Binding-site contacts:
Ligand atom OAF contacts residue ASN87 of chain 1.A at 2.5 Å (h-bond).
Ligand atom OAD contacts residue ASN188 of chain 1.A at 2.9 Å (h-bond).
Ligand atom CAJ contacts residue ALA240 of chain 1.A at 3.6 Å (hydrophobic).
Ligand atom CAA contacts residue GLU287 of chain 1.A at 3.2 Å.
Ligand atom OAB contacts residue THR88 of chain 1.A at 3.3 Å (h-bond).
Ligand atom OAB contacts residue SER84 of chain 1.A at 3.1 Å (h-bond).
Ligand atom OAB contacts residue PO41 of chain 1.D at 2.9 Å (h-bond).
Ligand atom OAH contacts residue ASN188 of chain 1.A at 3.2 Å (h-bond).
Ligand atom CAO contacts residue PO41 of chain 1.D at 3.6 Å.
Ligand atom OAB contacts residue THR85 of chain 1.A at 3.2 Å (h-bond).
Ligand atom CAR contacts residue ALA240 of chain 1.A at 3.5 Å (hydrophobic).
Ligand atom NAM contacts residue THR317 of chain 1.A at 2.7 Å (h-bond).
Ligand atom CAS contacts residue ILE241 of chain 1.A at 3.6 Å (hydrophobic).
Ligand atom OAC contacts residue PO41 of chain 1.D at 3.1 Å (h-bond).
Ligand atom CAQ contacts residue THR317 of chain 1.A at 3.5 Å.
Ligand atom CAP contacts residue LYS61 of chain 1.A at 3.3 Å.
Ligand atom OAF contacts residue ALA240 of chain 1.A at 3.5 Å.
Ligand atom CAO contacts residue SER84 of chain 1.A at 3.4 Å.
Ligand atom OAE contacts residue THR88 of chain 1.A at 3.0 Å (h-bond).
Ligand atom CAO contacts residue THR85 of chain 1.A at 3.2 Å.
Ligand atom OAG contacts residue ASN191 of chain 1.A at 2.5 Å (h-bond).
Ligand atom OAE contacts residue SER84 of chain 1.A at 2.8 Å (h-bond).
Ligand atom CAL contacts residue ILE241 of chain 1.A at 3.5 Å (hydrophobic).
Ligand atom OAH contacts residue GLY187 of chain 1.A at 2.8 Å (h-bond).
Ligand atom CAO contacts residue THR88 of chain 1.A at 3.2 Å.
Ligand atom CAJ contacts residue LYS61 of chain 1.A at 3.4 Å.
Ligand atom OAC contacts residue LYS61 of chain 1.A at 3.4 Å (salt-bridge).
Ligand atom OAE contacts residue ASN87 of chain 1.A at 3.2 Å (h-bond).
Ligand atom OAB contacts residue PHE134 of chain 1.A at 3.6 Å.
Ligand atom CAL contacts residue GLY187 of chain 1.A at 3.5 Å.
Ligand atom CAA contacts residue THR317 of chain 1.A at 3.4 Å.
Ligand atom OAE contacts residue THR85 of chain 1.A at 3.1 Å (h-bond).
Ligand atom CAA contacts residue ASN87 of chain 1.A at 3.2 Å.
Ligand atom CAP contacts residue THR85 of chain 1.A at 3.3 Å.
Ligand atom OAN contacts residue PHE60 of chain 1.A at 3.5 Å.
Ligand atom CAI contacts residue LYS61 of chain 1.A at 3.3 Å.
Ligand atom OAE contacts residue GLY86 of chain 1.A at 3.5 Å (h-bond).
Ligand atom OAH contacts residue ALA189 of chain 1.A at 2.7 Å (h-bond).
Ligand atom OAG contacts residue GLY190 of chain 1.A at 3.2 Å (h-bond).
Ligand atom CAI contacts residue THR85 of chain 1.A at 3.4 Å.

Sequence of chain 1.A:
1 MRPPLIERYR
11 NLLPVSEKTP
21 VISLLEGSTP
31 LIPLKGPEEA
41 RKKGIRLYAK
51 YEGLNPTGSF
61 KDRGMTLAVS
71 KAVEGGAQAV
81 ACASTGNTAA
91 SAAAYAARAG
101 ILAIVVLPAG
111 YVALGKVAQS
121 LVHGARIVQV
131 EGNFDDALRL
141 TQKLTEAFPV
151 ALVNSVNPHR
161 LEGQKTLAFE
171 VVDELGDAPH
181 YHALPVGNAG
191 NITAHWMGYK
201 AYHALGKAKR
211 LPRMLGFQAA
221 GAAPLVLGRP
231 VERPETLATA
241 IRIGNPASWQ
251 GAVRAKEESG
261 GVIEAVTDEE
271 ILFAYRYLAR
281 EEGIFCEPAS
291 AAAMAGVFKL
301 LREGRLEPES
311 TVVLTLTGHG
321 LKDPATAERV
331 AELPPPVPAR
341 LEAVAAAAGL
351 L

A protein and the small-molecule ligand that binds it are described below.
Small molecule (SMILES): Cc1ncc(COP(=O)(O)O)c(/C=C/C(=O)C(=O)O)c1O